Sequence of chain 1.O:
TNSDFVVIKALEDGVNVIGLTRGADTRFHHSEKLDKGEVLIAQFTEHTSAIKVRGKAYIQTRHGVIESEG

Binding-site contacts:
Ligand atom CZ3 contacts residue GLY21 of chain 1.N at 3.6 Å.
Ligand atom CD1 contacts residue SER51 of chain 1.O at 3.5 Å.
Ligand atom OXT contacts residue HIS31 of chain 1.N at 3.7 Å.
Ligand atom CH2 contacts residue GLY21 of chain 1.N at 3.5 Å.
Ligand atom CB contacts residue SER51 of chain 1.O at 3.3 Å.
Ligand atom CZ3 contacts residue HIS32 of chain 1.N at 4.0 Å.
Ligand atom CG contacts residue SER51 of chain 1.O at 3.8 Å.
Ligand atom C contacts residue THR50 of chain 1.N at 3.9 Å.
Ligand atom CE3 contacts residue HIS32 of chain 1.N at 3.9 Å.
Ligand atom C contacts residue THR47 of chain 1.N at 3.4 Å.
Ligand atom O contacts residue THR47 of chain 1.N at 3.5 Å.
Ligand atom C contacts residue SER51 of chain 1.O at 3.6 Å.
Ligand atom CZ2 contacts residue THR50 of chain 1.N at 3.8 Å.
Ligand atom OXT contacts residue THR47 of chain 1.N at 2.5 Å (h-bond).
Ligand atom O contacts residue SER51 of chain 1.O at 2.9 Å (h-bond).
Ligand atom CE2 contacts residue ALA44 of chain 1.N at 3.9 Å (hydrophobic).
Ligand atom CE2 contacts residue GLN45 of chain 1.N at 3.8 Å.
Ligand atom CA contacts residue THR28 of chain 1.O at 3.2 Å.
Ligand atom NE1 contacts residue ALA44 of chain 1.N at 3.8 Å.
Ligand atom N contacts residue THR23 of chain 1.O at 2.9 Å (h-bond).
Ligand atom CA contacts residue SER51 of chain 1.O at 3.9 Å.
Ligand atom OXT contacts residue HIS49 of chain 1.N at 3.9 Å.
Ligand atom CB contacts residue THR28 of chain 1.O at 3.6 Å.
Ligand atom CA contacts residue GLY25 of chain 1.O at 3.5 Å.
Ligand atom N contacts residue ASP27 of chain 1.O at 3.2 Å (salt-bridge).
Ligand atom CD1 contacts residue THR47 of chain 1.N at 3.7 Å.
Ligand atom O contacts residue ARG24 of chain 1.O at 3.6 Å.
Ligand atom CA contacts residue HIS31 of chain 1.N at 3.9 Å.
Ligand atom CD1 contacts residue GLN45 of chain 1.N at 3.5 Å.
Ligand atom CA contacts residue THR23 of chain 1.O at 3.8 Å.
Ligand atom C contacts residue GLY25 of chain 1.O at 3.5 Å.
Ligand atom O contacts residue GLY25 of chain 1.O at 2.9 Å (h-bond).
Ligand atom CZ2 contacts residue ALA44 of chain 1.N at 4.0 Å (hydrophobic).
Ligand atom CB contacts residue THR23 of chain 1.O at 3.6 Å.
Ligand atom N contacts residue GLY25 of chain 1.O at 2.6 Å (h-bond).
Ligand atom CZ2 contacts residue ILE53 of chain 1.N at 4.0 Å (hydrophobic).
Ligand atom OXT contacts residue THR50 of chain 1.N at 2.9 Å (h-bond).
Ligand atom NE1 contacts residue GLN45 of chain 1.N at 2.7 Å (h-bond).
Ligand atom N contacts residue THR28 of chain 1.O at 2.9 Å (h-bond).
Ligand atom N contacts residue ARG24 of chain 1.O at 3.8 Å.

Sequence of chain 1.N:
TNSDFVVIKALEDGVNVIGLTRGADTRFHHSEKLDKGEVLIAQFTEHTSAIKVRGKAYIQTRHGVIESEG

The small molecule below binds the protein below.
Small molecule (SMILES): N[C@@H](Cc1c[nH]c2ccccc12)C(=O)O